Binding-site contacts:
Ligand atom C1 contacts residue NAG1 of chain 1.V at 3.6 Å.
Ligand atom O7 contacts residue ASN355 of chain 1.A at 3.4 Å (h-bond).
Ligand atom C3 contacts residue NAG2 of chain 1.V at 4.2 Å.
Ligand atom O7 contacts residue ASN332 of chain 1.A at 4.0 Å.
Ligand atom C5 contacts residue NAG1 of chain 1.V at 3.3 Å.
Ligand atom C8 contacts residue SER333 of chain 1.A at 3.8 Å.
Ligand atom C8 contacts residue NAG1 of chain 1.V at 4.2 Å.
Ligand atom C1 contacts residue SER357 of chain 1.A at 3.8 Å.
Ligand atom O5 contacts residue ASN332 of chain 1.A at 2.3 Å (h-bond).
Ligand atom C4 contacts residue ASN332 of chain 1.A at 4.2 Å.
Ligand atom C2 contacts residue NAG2 of chain 1.V at 4.4 Å.
Ligand atom C7 contacts residue NAG1 of chain 1.V at 3.9 Å.
Ligand atom C7 contacts residue SER333 of chain 1.A at 4.2 Å.
Ligand atom C5 contacts residue NAG2 of chain 1.V at 4.1 Å.
Ligand atom O6 contacts residue NAG1 of chain 1.V at 3.6 Å (h-bond).
Ligand atom N2 contacts residue SER333 of chain 1.A at 3.6 Å (h-bond).
Ligand atom C4 contacts residue NAG1 of chain 1.V at 4.2 Å.
Ligand atom C1 contacts residue ASN332 of chain 1.A at 1.4 Å.
Ligand atom C6 contacts residue NAG2 of chain 1.V at 4.3 Å.
Ligand atom O7 contacts residue NAG1 of chain 1.V at 2.9 Å (h-bond).
Ligand atom C1 contacts residue NAG2 of chain 1.V at 4.1 Å.
Ligand atom C3 contacts residue ASN332 of chain 1.A at 3.8 Å.
Ligand atom C6 contacts residue NAG2 of chain 1.V at 4.4 Å.
Ligand atom C5 contacts residue ASN332 of chain 1.A at 3.7 Å.
Ligand atom C6 contacts residue NAG1 of chain 1.V at 3.4 Å.
Ligand atom C2 contacts residue SER357 of chain 1.A at 3.8 Å.
Ligand atom O4 contacts residue NAG2 of chain 1.V at 4.0 Å.
Ligand atom N2 contacts residue ASN332 of chain 1.A at 2.9 Å (h-bond).
Ligand atom N2 contacts residue SER357 of chain 1.A at 4.0 Å.
Ligand atom C7 contacts residue SER357 of chain 1.A at 3.8 Å.
Ligand atom O5 contacts residue NAG2 of chain 1.V at 4.4 Å.
Ligand atom C2 contacts residue ASN332 of chain 1.A at 2.5 Å.
Ligand atom C1 contacts residue SER333 of chain 1.A at 4.3 Å.
Ligand atom O5 contacts residue SER357 of chain 1.A at 4.2 Å.
Ligand atom O6 contacts residue NAG2 of chain 1.V at 3.6 Å.
Ligand atom O7 contacts residue SER357 of chain 1.A at 3.2 Å (h-bond).
Ligand atom C8 contacts residue THR341 of chain 1.A at 4.1 Å.
Ligand atom C7 contacts residue ASN332 of chain 1.A at 3.7 Å.
Ligand atom O5 contacts residue NAG1 of chain 1.V at 3.7 Å.
Ligand atom O3 contacts residue NAG1 of chain 1.V at 3.9 Å.

A small-molecule ligand and the protein it binds are described below.
Small molecule (SMILES): CC(=O)N[C@H]1[C@H](O[C@H]2[C@H](O)[C@@H](NC(C)=O)CO[C@@H]2CO)O[C@H](CO)[C@@H](O[C@@H]2O[C@H](CO[C@H]3O[C@H](CO)[C@@H](O)[C@H](O)[C@@H]3O)[C@@H](O)[C@H](O[C@H]3O[C@H](CO)[C@@H](O)[C@H](O)[C@@H]3O)[C@@H]2O)[C@@H]1O

Sequence of chain 1.A:
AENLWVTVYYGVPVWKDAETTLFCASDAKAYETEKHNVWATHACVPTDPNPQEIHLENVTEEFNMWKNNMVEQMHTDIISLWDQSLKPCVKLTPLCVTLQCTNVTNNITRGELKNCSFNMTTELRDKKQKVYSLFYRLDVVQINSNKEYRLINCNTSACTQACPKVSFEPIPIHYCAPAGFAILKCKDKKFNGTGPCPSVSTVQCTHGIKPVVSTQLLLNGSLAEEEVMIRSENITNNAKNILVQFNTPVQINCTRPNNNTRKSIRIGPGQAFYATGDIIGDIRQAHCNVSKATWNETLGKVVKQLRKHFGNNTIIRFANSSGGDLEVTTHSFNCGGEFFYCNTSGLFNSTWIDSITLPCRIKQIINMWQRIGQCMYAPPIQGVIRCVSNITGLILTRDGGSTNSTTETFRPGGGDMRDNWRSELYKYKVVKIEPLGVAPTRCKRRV